Binding-site contacts:
Ligand atom CB3 contacts residue THR44 of chain 1.L at 4.1 Å.
Ligand atom OB3 contacts residue THR44 of chain 1.L at 3.3 Å.
Ligand atom CB4 contacts residue THR44 of chain 1.L at 4.2 Å.
Ligand atom OB2 contacts residue THR44 of chain 1.L at 4.1 Å.
Ligand atom CB2 contacts residue THR44 of chain 1.L at 3.5 Å.

Sequence of chain 1.L:
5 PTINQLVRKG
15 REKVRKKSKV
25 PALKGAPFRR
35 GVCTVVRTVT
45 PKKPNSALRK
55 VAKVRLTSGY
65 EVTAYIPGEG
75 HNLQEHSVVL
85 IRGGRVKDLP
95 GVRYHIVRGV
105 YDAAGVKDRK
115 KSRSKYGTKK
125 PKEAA

The protein below binds the small molecule below.
Small molecule (SMILES): CN[C@@H]1[C@@H](O[C@H]2O[C@H](CO)[C@@H](N)[C@H](O)[C@H]2O)O[C@H]2C[C@@H](N)[C@@H](O[C@H]3[C@H](O)[C@@H](O)[C@H](N)C[C@@H]3N)O[C@@H]2[C@@H]1O